Sequence of chain 2.B:
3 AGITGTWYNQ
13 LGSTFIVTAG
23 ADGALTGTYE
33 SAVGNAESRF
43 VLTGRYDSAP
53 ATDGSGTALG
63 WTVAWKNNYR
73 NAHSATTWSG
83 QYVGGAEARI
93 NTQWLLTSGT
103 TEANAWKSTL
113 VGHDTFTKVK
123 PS

A protein and the small-molecule ligand that binds it are described below.
Small molecule (SMILES): O=C(O)CCCC[C@H]1[C@H]2NC(=O)N[C@H]2C[S@@]1=O

Sequence of chain 1.A:
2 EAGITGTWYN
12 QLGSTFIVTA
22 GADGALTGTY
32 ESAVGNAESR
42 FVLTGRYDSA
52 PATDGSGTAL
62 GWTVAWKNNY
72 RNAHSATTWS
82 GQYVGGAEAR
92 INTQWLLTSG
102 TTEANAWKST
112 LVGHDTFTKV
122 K

Binding-site contacts:
Ligand atom N2 contacts residue SER33 of chain 2.B at 3.0 Å (h-bond).
Ligand atom N1 contacts residue BTN1 of chain 2.G at 0.0 Å (h-bond).
Ligand atom C7 contacts residue BTN1 of chain 2.G at 0.0 Å.
Ligand atom C3 contacts residue ASP116 of chain 2.B at 3.7 Å.
Ligand atom N2 contacts residue VAL35 of chain 2.B at 3.6 Å.
Ligand atom N2 contacts residue BTN1 of chain 2.G at 0.0 Å (h-bond).
Ligand atom C4 contacts residue BTN1 of chain 2.G at 0.0 Å.
Ligand atom C2 contacts residue BTN1 of chain 2.G at 0.0 Å.
Ligand atom C5 contacts residue BTN1 of chain 2.G at 0.0 Å.
Ligand atom O12 contacts residue SER76 of chain 2.B at 3.6 Å.
Ligand atom C10 contacts residue ASN37 of chain 2.B at 3.7 Å.
Ligand atom C2 contacts residue TRP108 of chain 1.A at 3.7 Å (hydrophobic).
Ligand atom N1 contacts residue LEU13 of chain 2.B at 3.7 Å.
Ligand atom S1 contacts residue THR78 of chain 2.B at 3.4 Å (h-bond).
Ligand atom C3 contacts residue LEU13 of chain 2.B at 3.6 Å (hydrophobic).
Ligand atom O3 contacts residue SER15 of chain 2.B at 2.7 Å (h-bond).
Ligand atom C10 contacts residue BTN1 of chain 2.G at 0.0 Å.
Ligand atom C10 contacts residue TRP67 of chain 2.B at 3.5 Å (hydrophobic).
Ligand atom C6 contacts residue BTN1 of chain 2.G at 0.0 Å.
Ligand atom C6 contacts residue TRP96 of chain 2.B at 3.3 Å (hydrophobic).
Ligand atom C7 contacts residue SER33 of chain 2.B at 3.4 Å.
Ligand atom O10 contacts residue BTN1 of chain 2.G at 1.5 Å (h-bond).
Ligand atom C3 contacts residue TYR31 of chain 2.B at 3.6 Å (hydrophobic).
Ligand atom O10 contacts residue LEU98 of chain 2.B at 3.3 Å.
Ligand atom O11 contacts residue GOL1 of chain 1.E at 3.1 Å (h-bond).
Ligand atom O12 contacts residue ALA74 of chain 2.B at 3.6 Å.
Ligand atom O3 contacts residue ASN11 of chain 2.B at 2.9 Å (h-bond).
Ligand atom C9 contacts residue BTN1 of chain 2.G at 0.0 Å.
Ligand atom O10 contacts residue THR78 of chain 2.B at 2.4 Å (h-bond).
Ligand atom O11 contacts residue ASN37 of chain 2.B at 2.9 Å (h-bond).
Ligand atom O12 contacts residue BTN1 of chain 2.G at 0.0 Å (h-bond).
Ligand atom C3 contacts residue BTN1 of chain 2.G at 0.0 Å.
Ligand atom S1 contacts residue BTN1 of chain 2.G at 0.0 Å (h-bond).
Ligand atom O3 contacts residue TYR31 of chain 2.B at 2.7 Å (h-bond).
Ligand atom O11 contacts residue BTN1 of chain 2.G at 0.0 Å (h-bond).
Ligand atom C11 contacts residue BTN1 of chain 2.G at 0.0 Å.
Ligand atom N1 contacts residue ASP116 of chain 2.B at 2.8 Å (salt-bridge).
Ligand atom S1 contacts residue TRP67 of chain 2.B at 3.7 Å.
Ligand atom C8 contacts residue BTN1 of chain 2.G at 0.0 Å.
Ligand atom O3 contacts residue BTN1 of chain 2.G at 0.0 Å (h-bond).